Binding-site contacts:
Ligand atom C7 contacts residue NAG1 of chain 1.X at 3.8 Å.
Ligand atom C5 contacts residue NAG1 of chain 1.X at 3.6 Å.
Ligand atom O5 contacts residue NAG1 of chain 1.X at 3.9 Å.
Ligand atom O7 contacts residue ASN332 of chain 1.C at 4.2 Å.
Ligand atom O7 contacts residue NAG1 of chain 1.X at 2.6 Å (h-bond).
Ligand atom C2 contacts residue NAG1 of chain 1.X at 4.3 Å.
Ligand atom C8 contacts residue THR341 of chain 1.C at 3.7 Å.
Ligand atom C7 contacts residue SER357 of chain 1.C at 4.1 Å.
Ligand atom C3 contacts residue NAG1 of chain 1.X at 4.5 Å.
Ligand atom N2 contacts residue ASN332 of chain 1.C at 3.0 Å (h-bond).
Ligand atom C3 contacts residue ASN332 of chain 1.C at 3.8 Å.
Ligand atom C1 contacts residue ASN332 of chain 1.C at 1.4 Å.
Ligand atom C2 contacts residue SER357 of chain 1.C at 4.2 Å.
Ligand atom C8 contacts residue NAG2 of chain 1.X at 4.5 Å.
Ligand atom C8 contacts residue ASN355 of chain 1.C at 4.5 Å.
Ligand atom O4 contacts residue NAG2 of chain 1.X at 3.2 Å.
Ligand atom C2 contacts residue ASN332 of chain 1.C at 2.5 Å.
Ligand atom C5 contacts residue NAG2 of chain 1.X at 4.1 Å.
Ligand atom C4 contacts residue NAG1 of chain 1.X at 4.4 Å.
Ligand atom C1 contacts residue SER357 of chain 1.C at 4.3 Å.
Ligand atom C6 contacts residue NAG2 of chain 1.X at 3.6 Å.
Ligand atom C3 contacts residue NAG2 of chain 1.X at 4.1 Å.
Ligand atom O3 contacts residue NAG1 of chain 1.X at 3.9 Å.
Ligand atom N2 contacts residue SER333 of chain 1.C at 4.3 Å.
Ligand atom N2 contacts residue NAG2 of chain 1.X at 4.3 Å.
Ligand atom C7 contacts residue ASN332 of chain 1.C at 3.8 Å.
Ligand atom N2 contacts residue SER357 of chain 1.C at 4.3 Å.
Ligand atom C8 contacts residue SER333 of chain 1.C at 4.1 Å.
Ligand atom O6 contacts residue NAG2 of chain 1.X at 2.3 Å (h-bond).
Ligand atom O7 contacts residue ASN355 of chain 1.C at 3.3 Å (h-bond).
Ligand atom C4 contacts residue NAG2 of chain 1.X at 4.1 Å.
Ligand atom O6 contacts residue NAG1 of chain 1.X at 3.3 Å (h-bond).
Ligand atom C6 contacts residue NAG1 of chain 1.X at 4.0 Å.
Ligand atom C1 contacts residue NAG1 of chain 1.X at 4.1 Å.
Ligand atom C5 contacts residue ASN332 of chain 1.C at 3.6 Å.
Ligand atom O7 contacts residue SER357 of chain 1.C at 3.7 Å.
Ligand atom O5 contacts residue ASN332 of chain 1.C at 2.3 Å (h-bond).
Ligand atom C7 contacts residue ASN355 of chain 1.C at 4.0 Å.
Ligand atom C4 contacts residue ASN332 of chain 1.C at 4.2 Å.

Sequence of chain 1.C:
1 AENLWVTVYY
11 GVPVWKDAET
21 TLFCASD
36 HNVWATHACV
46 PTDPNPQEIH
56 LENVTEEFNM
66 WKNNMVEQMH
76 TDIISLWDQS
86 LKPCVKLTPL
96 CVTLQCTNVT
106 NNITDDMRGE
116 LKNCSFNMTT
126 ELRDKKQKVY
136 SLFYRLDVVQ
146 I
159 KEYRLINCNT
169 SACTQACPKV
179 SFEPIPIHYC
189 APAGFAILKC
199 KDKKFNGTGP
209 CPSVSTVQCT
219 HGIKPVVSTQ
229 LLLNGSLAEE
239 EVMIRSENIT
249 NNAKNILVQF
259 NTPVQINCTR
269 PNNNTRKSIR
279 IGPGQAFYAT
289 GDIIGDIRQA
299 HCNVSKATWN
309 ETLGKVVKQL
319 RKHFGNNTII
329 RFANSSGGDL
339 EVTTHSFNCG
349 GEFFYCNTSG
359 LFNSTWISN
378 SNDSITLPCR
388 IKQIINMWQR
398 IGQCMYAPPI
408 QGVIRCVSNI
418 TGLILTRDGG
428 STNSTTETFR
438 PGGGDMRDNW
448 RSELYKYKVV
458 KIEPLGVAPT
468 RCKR

The small molecule below binds the protein below.
Small molecule (SMILES): CC(=O)N[C@H]1[C@H](O[C@H]2[C@H](O)[C@@H](NC(C)=O)CO[C@@H]2CO)O[C@H](CO)[C@@H](O)[C@@H]1O